This protein binds this small molecule.
Small molecule (SMILES): CC(=O)N[C@@H]1[C@@H](O)[C@H](O)[C@@H](CO)O[C@H]1O

Sequence of chain 1.A:
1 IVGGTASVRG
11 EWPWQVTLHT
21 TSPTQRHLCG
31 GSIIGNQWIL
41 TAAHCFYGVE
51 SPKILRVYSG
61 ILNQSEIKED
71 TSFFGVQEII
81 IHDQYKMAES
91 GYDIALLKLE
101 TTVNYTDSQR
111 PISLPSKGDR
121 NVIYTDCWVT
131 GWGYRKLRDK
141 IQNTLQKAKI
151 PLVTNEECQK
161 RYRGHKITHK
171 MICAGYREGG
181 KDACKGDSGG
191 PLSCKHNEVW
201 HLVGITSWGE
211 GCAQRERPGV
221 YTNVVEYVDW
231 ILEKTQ

Binding-site contacts:
Ligand atom C1 contacts residue ASN143 of chain 1.A at 3.8 Å.
Ligand atom N2 contacts residue ASN63 of chain 1.A at 2.9 Å (h-bond).
Ligand atom O5 contacts residue SER65 of chain 1.A at 4.5 Å.
Ligand atom O6 contacts residue THR144 of chain 1.A at 4.2 Å.
Ligand atom O5 contacts residue ASN63 of chain 1.A at 2.3 Å (h-bond).
Ligand atom O5 contacts residue THR144 of chain 1.A at 4.1 Å.
Ligand atom C7 contacts residue ASN63 of chain 1.A at 3.4 Å.
Ligand atom C5 contacts residue ASN63 of chain 1.A at 3.6 Å.
Ligand atom O7 contacts residue ASN63 of chain 1.A at 3.4 Å (h-bond).
Ligand atom C2 contacts residue ASN63 of chain 1.A at 2.5 Å.
Ligand atom O6 contacts residue ASN143 of chain 1.A at 3.0 Å (h-bond).
Ligand atom C5 contacts residue ASN143 of chain 1.A at 3.9 Å.
Ligand atom C8 contacts residue ASN63 of chain 1.A at 4.5 Å.
Ligand atom C1 contacts residue ASN63 of chain 1.A at 1.4 Å.
Ligand atom C4 contacts residue ASN63 of chain 1.A at 4.2 Å.
Ligand atom C1 contacts residue THR144 of chain 1.A at 4.1 Å.
Ligand atom C3 contacts residue ASN63 of chain 1.A at 3.8 Å.
Ligand atom C5 contacts residue THR144 of chain 1.A at 4.3 Å.
Ligand atom C6 contacts residue ASN143 of chain 1.A at 3.7 Å.
Ligand atom O5 contacts residue ASN143 of chain 1.A at 3.0 Å (h-bond).
Ligand atom C8 contacts residue ARG9 of chain 1.A at 3.9 Å.
Ligand atom C8 contacts residue LEU62 of chain 1.A at 3.9 Å (hydrophobic).